Sequence of chain 1.A:
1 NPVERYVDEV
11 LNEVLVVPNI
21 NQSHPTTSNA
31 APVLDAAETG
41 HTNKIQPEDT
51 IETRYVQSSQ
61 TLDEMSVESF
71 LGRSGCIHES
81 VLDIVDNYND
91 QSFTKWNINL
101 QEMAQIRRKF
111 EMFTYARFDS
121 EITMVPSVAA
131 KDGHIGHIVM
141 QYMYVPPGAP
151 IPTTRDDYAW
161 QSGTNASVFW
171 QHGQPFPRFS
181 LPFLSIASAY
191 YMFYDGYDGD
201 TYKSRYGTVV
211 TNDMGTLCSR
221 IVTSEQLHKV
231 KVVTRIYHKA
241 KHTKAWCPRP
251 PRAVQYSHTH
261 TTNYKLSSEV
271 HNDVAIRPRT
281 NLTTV

Binding-site contacts:
Ligand atom N1A contacts residue LEU217 of chain 1.A at 3.3 Å.
Ligand atom CM4 contacts residue TYR144 of chain 1.A at 3.8 Å (hydrophobic).
Ligand atom F2 contacts residue TYR142 of chain 1.A at 2.8 Å.
Ligand atom F1 contacts residue TYR144 of chain 1.A at 3.3 Å.
Ligand atom F3 contacts residue PHE179 of chain 1.A at 3.0 Å.
Ligand atom F3 contacts residue VAL168 of chain 1.A at 3.0 Å.
Ligand atom C4 contacts residue LEU100 of chain 1.A at 3.7 Å (hydrophobic).
Ligand atom F2 contacts residue ALA166 of chain 1.A at 3.5 Å.
Ligand atom N3A contacts residue TYR144 of chain 1.A at 3.5 Å.
Ligand atom C4B contacts residue ILE98 of chain 1.A at 3.8 Å (hydrophobic).
Ligand atom F1 contacts residue PHE179 of chain 1.A at 3.8 Å.
Ligand atom O1B contacts residue ILE98 of chain 1.A at 3.3 Å.
Ligand atom C2B contacts residue ILE98 of chain 1.A at 3.7 Å (hydrophobic).
Ligand atom CM3 contacts residue ASN212 of chain 1.A at 3.5 Å.
Ligand atom F3 contacts residue TYR142 of chain 1.A at 3.8 Å.
Ligand atom CM2 contacts residue ILE77 of chain 1.A at 3.1 Å (hydrophobic).
Ligand atom C2A contacts residue PHE179 of chain 1.A at 3.6 Å (hydrophobic).
Ligand atom CM4 contacts residue PHE179 of chain 1.A at 3.5 Å (hydrophobic).
Ligand atom O1A contacts residue PHE179 of chain 1.A at 3.3 Å.
Ligand atom C3A contacts residue LEU217 of chain 1.A at 3.6 Å (hydrophobic).
Ligand atom C5B contacts residue ILE98 of chain 1.A at 3.5 Å (hydrophobic).
Ligand atom CM2 contacts residue ILE122 of chain 1.A at 3.8 Å (hydrophobic).
Ligand atom F2 contacts residue MET143 of chain 1.A at 3.3 Å.
Ligand atom CM6 contacts residue LEU181 of chain 1.A at 3.5 Å (hydrophobic).
Ligand atom O1 contacts residue MET214 of chain 1.A at 3.5 Å (h-bond).
Ligand atom CM6 contacts residue LEU184 of chain 1.A at 3.4 Å (hydrophobic).
Ligand atom N1A contacts residue MET124 of chain 1.A at 3.5 Å.
Ligand atom C4 contacts residue TYR190 of chain 1.A at 3.6 Å (hydrophobic).
Ligand atom C5B contacts residue LEU181 of chain 1.A at 3.5 Å (hydrophobic).
Ligand atom F2 contacts residue TYR144 of chain 1.A at 3.0 Å.
Ligand atom N2 contacts residue MET214 of chain 1.A at 3.8 Å.
Ligand atom O1A contacts residue MET124 of chain 1.A at 3.2 Å.
Ligand atom N3A contacts residue PHE179 of chain 1.A at 3.4 Å.
Ligand atom O1A contacts residue LEU217 of chain 1.A at 3.0 Å.
Ligand atom N1A contacts residue PHE179 of chain 1.A at 3.6 Å.
Ligand atom C6B contacts residue ILE98 of chain 1.A at 3.7 Å (hydrophobic).
Ligand atom C6B contacts residue LEU181 of chain 1.A at 3.3 Å (hydrophobic).
Ligand atom C1B contacts residue ILE98 of chain 1.A at 3.4 Å (hydrophobic).
Ligand atom F1 contacts residue ALA166 of chain 1.A at 3.6 Å.
Ligand atom C3A contacts residue PHE179 of chain 1.A at 3.1 Å (hydrophobic).

A protein and the small-molecule ligand that binds it are described below.
Small molecule (SMILES): Cc1cc(CCCOc2c(C)cc(-c3noc(C(F)(F)F)n3)cc2C)on1